This protein binds this small molecule.
Small molecule (SMILES): Nc1ncnc2c1ncn2[C@H]1C[C@H](O)[C@@H](COP(=O)(O)O)O1

Sequence of chain 28.A:
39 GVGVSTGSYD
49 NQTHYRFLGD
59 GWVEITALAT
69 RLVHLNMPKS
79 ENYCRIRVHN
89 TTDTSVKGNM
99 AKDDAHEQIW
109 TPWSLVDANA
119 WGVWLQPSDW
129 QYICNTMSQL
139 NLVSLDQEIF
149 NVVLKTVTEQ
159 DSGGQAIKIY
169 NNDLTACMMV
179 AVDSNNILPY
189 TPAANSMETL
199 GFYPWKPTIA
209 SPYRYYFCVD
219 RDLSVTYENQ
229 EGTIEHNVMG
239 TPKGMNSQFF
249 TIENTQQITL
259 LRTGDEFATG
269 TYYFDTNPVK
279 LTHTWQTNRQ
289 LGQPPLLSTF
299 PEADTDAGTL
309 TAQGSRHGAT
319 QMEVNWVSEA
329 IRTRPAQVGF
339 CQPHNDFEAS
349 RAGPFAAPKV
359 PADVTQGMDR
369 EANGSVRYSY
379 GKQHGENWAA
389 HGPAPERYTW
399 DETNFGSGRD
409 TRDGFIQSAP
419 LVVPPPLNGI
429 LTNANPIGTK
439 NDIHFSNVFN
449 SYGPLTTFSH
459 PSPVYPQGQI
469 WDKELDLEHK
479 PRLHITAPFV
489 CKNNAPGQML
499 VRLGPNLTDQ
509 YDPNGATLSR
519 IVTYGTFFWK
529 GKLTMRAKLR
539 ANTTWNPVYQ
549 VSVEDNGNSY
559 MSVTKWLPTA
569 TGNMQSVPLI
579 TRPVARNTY

Binding-site contacts:
Ligand atom C5' contacts residue ASP273 of chain 28.A at 3.8 Å.
Ligand atom P contacts residue ASP273 of chain 28.A at 2.8 Å.
Ligand atom OP1 contacts residue PHE272 of chain 28.A at 3.4 Å.
Ligand atom C5' contacts residue ASN491 of chain 28.A at 4.0 Å.
Ligand atom OP1 contacts residue TYR271 of chain 28.A at 3.1 Å (h-bond).
Ligand atom O5' contacts residue ASN491 of chain 28.A at 3.5 Å (h-bond).
Ligand atom P contacts residue ASN491 of chain 28.A at 3.0 Å.
Ligand atom P contacts residue PHE272 of chain 28.A at 4.3 Å.
Ligand atom O5' contacts residue ASP273 of chain 28.A at 4.1 Å.
Ligand atom OP2 contacts residue ASP273 of chain 28.A at 2.4 Å.
Ligand atom OP2 contacts residue ASN491 of chain 28.A at 1.7 Å (h-bond).
Ligand atom OP1 contacts residue ASP273 of chain 28.A at 3.3 Å.
Ligand atom P contacts residue TYR271 of chain 28.A at 4.5 Å.
Ligand atom OP1 contacts residue ASN491 of chain 28.A at 3.6 Å.